The protein below binds the small molecule below.
Small molecule (SMILES): CC(=O)N[C@@H]1[C@@H](O)[C@H](O)[C@@H](CO)O[C@H]1O

Binding-site contacts:
Ligand atom C4 contacts residue ASN154 of chain 12.D at 4.3 Å.
Ligand atom C2 contacts residue ASN154 of chain 12.D at 2.5 Å.
Ligand atom O7 contacts residue GLY150 of chain 12.D at 3.4 Å.
Ligand atom C8 contacts residue VAL153 of chain 12.D at 3.2 Å (hydrophobic).
Ligand atom C5 contacts residue ASN154 of chain 12.D at 3.7 Å.
Ligand atom O5 contacts residue HIS158 of chain 12.D at 3.5 Å.
Ligand atom O3 contacts residue HIS148 of chain 12.D at 3.7 Å.
Ligand atom C1 contacts residue ASN154 of chain 12.D at 1.4 Å.
Ligand atom C4 contacts residue HIS158 of chain 12.D at 4.1 Å.
Ligand atom C7 contacts residue SER149 of chain 12.D at 4.4 Å.
Ligand atom O7 contacts residue SER149 of chain 12.D at 3.4 Å (h-bond).
Ligand atom C3 contacts residue ASN154 of chain 12.D at 3.8 Å.
Ligand atom C8 contacts residue ASN154 of chain 12.D at 3.1 Å.
Ligand atom O6 contacts residue HIS158 of chain 12.D at 4.2 Å.
Ligand atom O5 contacts residue ASN154 of chain 12.D at 2.4 Å (h-bond).
Ligand atom C6 contacts residue HIS158 of chain 12.D at 4.3 Å.
Ligand atom N2 contacts residue ASN154 of chain 12.D at 2.8 Å (h-bond).
Ligand atom C2 contacts residue HIS158 of chain 12.D at 3.7 Å.
Ligand atom C7 contacts residue ASN154 of chain 12.D at 3.2 Å.
Ligand atom O7 contacts residue VAL153 of chain 12.D at 3.3 Å.
Ligand atom C1 contacts residue HIS158 of chain 12.D at 3.9 Å.
Ligand atom O6 contacts residue ASN154 of chain 12.D at 4.2 Å.
Ligand atom O6 contacts residue GLY157 of chain 12.D at 3.1 Å.
Ligand atom O7 contacts residue ASN154 of chain 12.D at 4.2 Å.
Ligand atom C7 contacts residue VAL153 of chain 12.D at 3.6 Å (hydrophobic).
Ligand atom C5 contacts residue HIS158 of chain 12.D at 4.2 Å.
Ligand atom C3 contacts residue HIS158 of chain 12.D at 4.4 Å.
Ligand atom C6 contacts residue GLY157 of chain 12.D at 3.9 Å.

Sequence of chain 12.D:
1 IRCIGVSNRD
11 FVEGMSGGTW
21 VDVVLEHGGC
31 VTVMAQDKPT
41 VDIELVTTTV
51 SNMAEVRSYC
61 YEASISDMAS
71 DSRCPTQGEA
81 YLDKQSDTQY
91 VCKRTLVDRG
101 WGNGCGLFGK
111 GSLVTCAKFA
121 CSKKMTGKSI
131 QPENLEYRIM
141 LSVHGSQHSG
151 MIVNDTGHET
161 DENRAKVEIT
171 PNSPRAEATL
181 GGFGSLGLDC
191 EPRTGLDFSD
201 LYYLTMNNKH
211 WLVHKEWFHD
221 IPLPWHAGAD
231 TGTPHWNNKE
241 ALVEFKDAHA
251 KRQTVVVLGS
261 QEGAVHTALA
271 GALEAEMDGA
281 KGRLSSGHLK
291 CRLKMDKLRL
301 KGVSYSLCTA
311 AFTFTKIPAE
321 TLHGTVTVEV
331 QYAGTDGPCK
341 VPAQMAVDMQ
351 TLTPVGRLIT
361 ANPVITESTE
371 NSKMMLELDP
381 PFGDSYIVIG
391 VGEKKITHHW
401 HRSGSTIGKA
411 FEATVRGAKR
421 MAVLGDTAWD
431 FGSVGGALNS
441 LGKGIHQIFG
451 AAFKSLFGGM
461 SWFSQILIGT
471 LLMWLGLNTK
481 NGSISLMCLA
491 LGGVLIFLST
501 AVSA